A small-molecule ligand and the protein it binds are described below.
Small molecule (SMILES): [H]/N=C\[C@@H]([C@H](O)C1CC1)[C@@H](O)c1ccc(C(F)(F)F)cc1S(C)(=O)=O

Binding-site contacts:
Ligand atom O15 contacts residue HIS280 of chain 1.A at 3.5 Å.
Ligand atom C8 contacts residue PHE353 of chain 1.A at 3.7 Å (hydrophobic).
Ligand atom C22 contacts residue PRO252 of chain 1.A at 3.6 Å (hydrophobic).
Ligand atom O4 contacts residue HIS280 of chain 1.A at 3.0 Å (h-bond).
Ligand atom F12 contacts residue LEU399 of chain 1.A at 3.4 Å.
Ligand atom C7 contacts residue PHE353 of chain 1.A at 3.7 Å (hydrophobic).
Ligand atom F14 contacts residue PHE396 of chain 1.A at 3.0 Å.
Ligand atom C1 contacts residue PHE391 of chain 1.A at 3.1 Å (hydrophobic).
Ligand atom C6 contacts residue GLY392 of chain 1.A at 3.3 Å.
Ligand atom C21 contacts residue PRO252 of chain 1.A at 3.7 Å (hydrophobic).
Ligand atom F13 contacts residue MPD1 of chain 1.D at 3.3 Å.
Ligand atom C2 contacts residue CO1 of chain 1.B at 3.0 Å.
Ligand atom N24 contacts residue PHE396 of chain 1.A at 3.5 Å.
Ligand atom O4 contacts residue GLU366 of chain 1.A at 3.2 Å (salt-bridge).
Ligand atom F14 contacts residue ASN395 of chain 1.A at 3.1 Å.
Ligand atom O4 contacts residue CO1 of chain 1.B at 2.0 Å.
Ligand atom C6 contacts residue GLN351 of chain 1.A at 3.4 Å.
Ligand atom O4 contacts residue PHE353 of chain 1.A at 3.6 Å.
Ligand atom C18 contacts residue PHE391 of chain 1.A at 3.3 Å (hydrophobic).
Ligand atom C9 contacts residue PHE353 of chain 1.A at 3.4 Å (hydrophobic).
Ligand atom F12 contacts residue ASN395 of chain 1.A at 3.5 Å.
Ligand atom O20 contacts residue CO1 of chain 1.B at 2.0 Å.
Ligand atom O20 contacts residue HIS198 of chain 1.A at 3.1 Å (h-bond).
Ligand atom C21 contacts residue SER239 of chain 1.A at 3.6 Å.
Ligand atom C2 contacts residue PHE391 of chain 1.A at 3.1 Å (hydrophobic).
Ligand atom C5 contacts residue PHE391 of chain 1.A at 3.2 Å (hydrophobic).
Ligand atom O15 contacts residue PHE364 of chain 1.A at 3.6 Å.
Ligand atom C8 contacts residue PHE396 of chain 1.A at 3.4 Å (hydrophobic).
Ligand atom F12 contacts residue LEU340 of chain 1.A at 3.4 Å.
Ligand atom C18 contacts residue CO1 of chain 1.B at 3.0 Å.
Ligand atom C3 contacts residue PHE353 of chain 1.A at 3.4 Å (hydrophobic).
Ligand atom C5 contacts residue GLY392 of chain 1.A at 3.6 Å.
Ligand atom C5 contacts residue PHE353 of chain 1.A at 3.5 Å (hydrophobic).
Ligand atom O20 contacts residue HIS280 of chain 1.A at 3.0 Å (h-bond).
Ligand atom O16 contacts residue MPD1 of chain 1.D at 2.9 Å (h-bond).
Ligand atom C22 contacts residue VAL241 of chain 1.A at 3.5 Å (hydrophobic).
Ligand atom C1 contacts residue CO1 of chain 1.B at 3.5 Å.
Ligand atom O15 contacts residue PHE353 of chain 1.A at 3.4 Å.
Ligand atom C19 contacts residue PHE391 of chain 1.A at 3.7 Å (hydrophobic).
Ligand atom C5 contacts residue GLN351 of chain 1.A at 3.6 Å.

Sequence of chain 1.A:
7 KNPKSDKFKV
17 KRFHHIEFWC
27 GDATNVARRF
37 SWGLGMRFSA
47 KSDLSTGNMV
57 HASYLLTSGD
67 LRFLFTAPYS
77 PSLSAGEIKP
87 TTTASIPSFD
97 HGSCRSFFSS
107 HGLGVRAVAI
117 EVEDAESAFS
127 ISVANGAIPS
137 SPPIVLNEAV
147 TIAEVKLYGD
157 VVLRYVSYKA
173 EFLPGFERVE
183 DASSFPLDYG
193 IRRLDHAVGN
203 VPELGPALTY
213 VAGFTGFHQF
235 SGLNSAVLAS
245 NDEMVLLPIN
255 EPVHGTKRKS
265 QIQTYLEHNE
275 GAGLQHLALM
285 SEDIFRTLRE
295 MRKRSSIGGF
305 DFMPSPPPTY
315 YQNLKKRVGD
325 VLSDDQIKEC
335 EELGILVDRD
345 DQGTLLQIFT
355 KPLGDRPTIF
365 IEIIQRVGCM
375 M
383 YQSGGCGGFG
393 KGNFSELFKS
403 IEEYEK